Sequence of chain 1.F:
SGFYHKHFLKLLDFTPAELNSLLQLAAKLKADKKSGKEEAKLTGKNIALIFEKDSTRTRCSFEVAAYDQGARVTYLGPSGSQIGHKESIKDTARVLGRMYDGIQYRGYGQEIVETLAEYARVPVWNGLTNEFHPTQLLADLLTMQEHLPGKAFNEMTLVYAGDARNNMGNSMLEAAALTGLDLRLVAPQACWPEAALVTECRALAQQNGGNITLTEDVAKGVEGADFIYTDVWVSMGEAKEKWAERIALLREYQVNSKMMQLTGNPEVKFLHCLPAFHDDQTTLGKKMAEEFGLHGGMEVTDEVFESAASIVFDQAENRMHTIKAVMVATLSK

Binding-site contacts:
Ligand atom O contacts residue MET236 of chain 1.F at 3.1 Å (h-bond).
Ligand atom C1 contacts residue ARG106 of chain 1.F at 3.8 Å.
Ligand atom O1 contacts residue THR58 of chain 1.F at 3.2 Å (h-bond).
Ligand atom NE contacts residue LEU274 of chain 1.F at 2.9 Å (h-bond).
Ligand atom OXT contacts residue SER235 of chain 1.F at 3.5 Å.
Ligand atom CA contacts residue SER235 of chain 1.F at 3.8 Å.
Ligand atom C1 contacts residue HIS133 of chain 1.F at 3.8 Å.
Ligand atom OXT contacts residue ASN167 of chain 1.F at 3.3 Å (h-bond).
Ligand atom O1 contacts residue HIS133 of chain 1.F at 3.1 Å (h-bond).
Ligand atom O2P contacts residue THR58 of chain 1.F at 2.7 Å (h-bond).
Ligand atom C1P contacts residue ARG57 of chain 1.F at 3.4 Å.
Ligand atom O1 contacts residue ARG106 of chain 1.F at 3.0 Å (salt-bridge).
Ligand atom O2P contacts residue ARG106 of chain 1.F at 2.9 Å (salt-bridge).
Ligand atom O3P contacts residue ARG57 of chain 1.F at 2.7 Å (salt-bridge).
Ligand atom CD contacts residue HIS133 of chain 1.F at 3.4 Å.
Ligand atom C contacts residue SER235 of chain 1.F at 3.5 Å.
Ligand atom O2P contacts residue SER55 of chain 1.F at 2.7 Å (h-bond).
Ligand atom P contacts residue ARG106 of chain 1.F at 3.3 Å.
Ligand atom N contacts residue SER235 of chain 1.F at 3.0 Å (h-bond).
Ligand atom CA contacts residue ASP231 of chain 1.F at 3.2 Å.
Ligand atom N contacts residue ASN166 of chain 1.F at 3.2 Å (h-bond).
Ligand atom CB contacts residue ASP231 of chain 1.F at 3.5 Å.
Ligand atom C contacts residue MET236 of chain 1.F at 3.6 Å (hydrophobic).
Ligand atom O3P contacts residue THR56 of chain 1.F at 3.0 Å (h-bond).
Ligand atom O contacts residue SER235 of chain 1.F at 3.6 Å.
Ligand atom C1P contacts residue ARG319 of chain 1.F at 3.5 Å.
Ligand atom O1P contacts residue ARG106 of chain 1.F at 2.7 Å (salt-bridge).
Ligand atom N contacts residue ASP231 of chain 1.F at 2.8 Å (salt-bridge).
Ligand atom N contacts residue ASN167 of chain 1.F at 3.3 Å (h-bond).
Ligand atom O1P contacts residue GLN82 of chain 1.E at 2.6 Å (h-bond).
Ligand atom C1 contacts residue ARG319 of chain 1.F at 3.6 Å.
Ligand atom C1 contacts residue LEU274 of chain 1.F at 3.7 Å (hydrophobic).
Ligand atom C1P contacts residue LEU274 of chain 1.F at 3.5 Å (hydrophobic).
Ligand atom O2P contacts residue ARG57 of chain 1.F at 3.8 Å.
Ligand atom O1P contacts residue SER55 of chain 1.F at 3.8 Å.
Ligand atom O1 contacts residue ARG319 of chain 1.F at 3.2 Å (salt-bridge).
Ligand atom CD contacts residue LEU128 of chain 1.F at 3.7 Å (hydrophobic).
Ligand atom P contacts residue ARG57 of chain 1.F at 3.7 Å.
Ligand atom CB contacts residue ASN167 of chain 1.F at 3.5 Å.
Ligand atom OXT contacts residue MET236 of chain 1.F at 3.6 Å (h-bond).

This small molecule binds to this protein.
Small molecule (SMILES): N[C@@H](CCCNC(=O)CP(=O)(O)O)C(=O)O

Sequence of chain 1.E:
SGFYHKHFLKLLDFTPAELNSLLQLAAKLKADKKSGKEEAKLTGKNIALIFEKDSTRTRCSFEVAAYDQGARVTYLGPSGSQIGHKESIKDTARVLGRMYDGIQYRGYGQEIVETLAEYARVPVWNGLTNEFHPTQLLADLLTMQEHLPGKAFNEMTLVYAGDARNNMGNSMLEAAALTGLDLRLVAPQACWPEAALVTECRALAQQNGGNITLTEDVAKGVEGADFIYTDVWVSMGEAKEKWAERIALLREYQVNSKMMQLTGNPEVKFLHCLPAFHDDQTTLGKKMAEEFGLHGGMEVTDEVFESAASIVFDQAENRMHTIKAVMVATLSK